Sequence of chain 4.A:
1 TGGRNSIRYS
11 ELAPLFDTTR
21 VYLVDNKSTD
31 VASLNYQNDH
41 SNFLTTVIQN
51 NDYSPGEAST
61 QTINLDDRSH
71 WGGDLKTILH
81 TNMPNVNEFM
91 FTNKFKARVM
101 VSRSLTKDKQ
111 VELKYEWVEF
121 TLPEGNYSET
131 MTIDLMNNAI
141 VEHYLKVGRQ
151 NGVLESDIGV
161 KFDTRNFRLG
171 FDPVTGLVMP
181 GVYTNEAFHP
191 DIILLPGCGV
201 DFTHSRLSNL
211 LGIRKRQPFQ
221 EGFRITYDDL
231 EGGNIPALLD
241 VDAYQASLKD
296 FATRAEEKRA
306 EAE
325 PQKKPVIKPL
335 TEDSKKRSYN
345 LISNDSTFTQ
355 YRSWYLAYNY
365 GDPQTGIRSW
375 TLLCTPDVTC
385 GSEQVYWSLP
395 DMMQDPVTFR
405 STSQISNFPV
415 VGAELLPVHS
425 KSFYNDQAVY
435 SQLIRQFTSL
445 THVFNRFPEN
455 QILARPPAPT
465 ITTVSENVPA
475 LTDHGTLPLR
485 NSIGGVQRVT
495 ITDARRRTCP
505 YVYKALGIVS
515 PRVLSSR

Binding-site contacts:
Ligand atom C16 contacts residue ARG224 of chain 4.A at 4.0 Å.
Ligand atom C13 contacts residue ARG224 of chain 4.A at 4.1 Å.
Ligand atom C1 contacts residue ARG224 of chain 4.A at 3.8 Å.
Ligand atom N1 contacts residue ARG224 of chain 4.A at 4.2 Å.
Ligand atom C2 contacts residue ARG98 of chain 4.A at 3.4 Å.
Ligand atom C2 contacts residue ARG224 of chain 4.A at 3.8 Å.
Ligand atom C15 contacts residue TRP117 of chain 4.A at 4.2 Å (hydrophobic).
Ligand atom C14 contacts residue ARG224 of chain 4.A at 4.5 Å.
Ligand atom C16 contacts residue TRP117 of chain 4.A at 3.7 Å (hydrophobic).
Ligand atom S1 contacts residue ARG98 of chain 4.A at 4.4 Å.
Ligand atom C3 contacts residue ARG98 of chain 4.A at 3.2 Å.
Ligand atom C3 contacts residue ARG224 of chain 4.A at 3.5 Å.
Ligand atom N1 contacts residue ARG98 of chain 4.A at 4.3 Å.
Ligand atom O1S contacts residue THR226 of chain 4.A at 4.3 Å.
Ligand atom C1 contacts residue ARG98 of chain 4.A at 3.2 Å.
Ligand atom O3S contacts residue THR226 of chain 4.A at 4.0 Å.
Ligand atom C3 contacts residue TRP117 of chain 4.A at 3.5 Å (hydrophobic).
Ligand atom O1S contacts residue ASP228 of chain 4.A at 3.6 Å.
Ligand atom C15 contacts residue ARG224 of chain 4.A at 3.3 Å.
Ligand atom N1 contacts residue TRP117 of chain 4.A at 4.1 Å.
Ligand atom O1S contacts residue ARG98 of chain 4.A at 3.6 Å.

This protein binds this small molecule.
Small molecule (SMILES): CCCCCCCCCCCC[N+](C)(C)CCCS(=O)(=O)O